Sequence of chain 1.B:
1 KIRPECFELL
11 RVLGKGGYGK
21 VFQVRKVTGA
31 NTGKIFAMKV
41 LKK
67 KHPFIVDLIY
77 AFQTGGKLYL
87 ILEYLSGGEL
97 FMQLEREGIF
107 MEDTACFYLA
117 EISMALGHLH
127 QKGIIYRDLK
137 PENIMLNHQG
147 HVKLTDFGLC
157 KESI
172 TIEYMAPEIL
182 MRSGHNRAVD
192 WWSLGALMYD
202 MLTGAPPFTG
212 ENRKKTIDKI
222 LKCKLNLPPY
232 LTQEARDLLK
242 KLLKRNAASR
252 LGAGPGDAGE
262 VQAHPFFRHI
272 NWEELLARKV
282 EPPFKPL

Binding-site contacts:
Ligand atom N1 contacts residue LEU91 of chain 1.B at 3.8 Å.
Ligand atom C24 contacts residue GLU95 of chain 1.B at 3.7 Å.
Ligand atom N3 contacts residue LEU13 of chain 1.B at 3.7 Å.
Ligand atom C8 contacts residue LEU91 of chain 1.B at 3.5 Å (hydrophobic).
Ligand atom N1 contacts residue ALA37 of chain 1.B at 3.5 Å.
Ligand atom C6 contacts residue LEU13 of chain 1.B at 3.7 Å (hydrophobic).
Ligand atom C7 contacts residue MET141 of chain 1.B at 3.7 Å (hydrophobic).
Ligand atom C3 contacts residue TYR90 of chain 1.B at 3.7 Å (hydrophobic).
Ligand atom C10 contacts residue MET141 of chain 1.B at 3.4 Å (hydrophobic).
Ligand atom C28 contacts residue GLU138 of chain 1.B at 3.2 Å.
Ligand atom C25 contacts residue LEU13 of chain 1.B at 3.3 Å (hydrophobic).
Ligand atom C16 contacts residue VAL21 of chain 1.B at 3.8 Å (hydrophobic).
Ligand atom N1 contacts residue GLU89 of chain 1.B at 2.8 Å (salt-bridge).
Ligand atom C15 contacts residue GOL1 of chain 1.J at 3.2 Å.
Ligand atom C20 contacts residue LEU13 of chain 1.B at 3.7 Å (hydrophobic).
Ligand atom O5 contacts residue GLU89 of chain 1.B at 3.7 Å.
Ligand atom C3 contacts residue LEU91 of chain 1.B at 3.4 Å (hydrophobic).
Ligand atom C4 contacts residue TYR90 of chain 1.B at 3.6 Å (hydrophobic).
Ligand atom C14 contacts residue GOL1 of chain 1.J at 3.6 Å.
Ligand atom C1 contacts residue GLU95 of chain 1.B at 3.8 Å.
Ligand atom C26 contacts residue GLY14 of chain 1.B at 3.8 Å.
Ligand atom C8 contacts residue GLU89 of chain 1.B at 3.7 Å.
Ligand atom C1 contacts residue LEU13 of chain 1.B at 3.8 Å (hydrophobic).
Ligand atom C2 contacts residue LEU13 of chain 1.B at 3.6 Å (hydrophobic).
Ligand atom C8 contacts residue ALA37 of chain 1.B at 3.8 Å (hydrophobic).
Ligand atom N4 contacts residue GLU138 of chain 1.B at 2.8 Å (salt-bridge).
Ligand atom C4 contacts residue GLY94 of chain 1.B at 3.8 Å.
Ligand atom C17 contacts residue VAL21 of chain 1.B at 3.7 Å (hydrophobic).
Ligand atom C11 contacts residue MET141 of chain 1.B at 3.5 Å (hydrophobic).
Ligand atom O5 contacts residue LEU91 of chain 1.B at 2.5 Å (h-bond).
Ligand atom O6 contacts residue GLU138 of chain 1.B at 3.8 Å.
Ligand atom C27 contacts residue GLU138 of chain 1.B at 3.7 Å.
Ligand atom C4 contacts residue LEU91 of chain 1.B at 3.1 Å (hydrophobic).
Ligand atom O4 contacts residue GLY14 of chain 1.B at 3.5 Å.
Ligand atom O4 contacts residue LEU13 of chain 1.B at 3.5 Å (h-bond).
Ligand atom C3 contacts residue LEU13 of chain 1.B at 3.7 Å (hydrophobic).
Ligand atom C5 contacts residue LEU13 of chain 1.B at 3.7 Å (hydrophobic).
Ligand atom C26 contacts residue LYS15 of chain 1.B at 3.8 Å.
Ligand atom O5 contacts residue TYR90 of chain 1.B at 3.3 Å.
Ligand atom C15 contacts residue SO41 of chain 1.O at 3.4 Å.

A protein and the small-molecule ligand that binds it are described below.
Small molecule (SMILES): CN[C@@H]1C[C@H]2O[C@@](C)([C@@H]1OC)n1c3ccccc3c3c4c(c5c6ccccc6n2c5c31)C(=O)NC4